Sequence of chain 2.A:
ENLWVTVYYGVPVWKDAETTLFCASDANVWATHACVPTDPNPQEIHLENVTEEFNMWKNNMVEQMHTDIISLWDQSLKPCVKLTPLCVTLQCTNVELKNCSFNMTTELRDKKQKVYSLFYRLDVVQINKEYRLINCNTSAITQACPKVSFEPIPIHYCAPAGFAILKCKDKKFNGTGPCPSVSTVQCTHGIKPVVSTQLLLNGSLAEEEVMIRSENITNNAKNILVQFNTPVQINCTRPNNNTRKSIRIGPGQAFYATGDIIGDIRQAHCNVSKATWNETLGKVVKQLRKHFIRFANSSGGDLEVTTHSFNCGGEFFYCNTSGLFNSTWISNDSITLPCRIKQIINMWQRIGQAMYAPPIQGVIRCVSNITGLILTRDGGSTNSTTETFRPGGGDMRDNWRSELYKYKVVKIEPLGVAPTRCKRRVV

Binding-site contacts:
Ligand atom C2 contacts residue ASN122 of chain 2.A at 2.4 Å.
Ligand atom C8 contacts residue GLN100 of chain 2.A at 3.6 Å.
Ligand atom N2 contacts residue ASN122 of chain 2.A at 2.9 Å (h-bond).
Ligand atom C8 contacts residue PHE121 of chain 2.A at 3.6 Å (hydrophobic).
Ligand atom N2 contacts residue GLN100 of chain 2.A at 4.4 Å.
Ligand atom C1 contacts residue ASN122 of chain 2.A at 1.4 Å.
Ligand atom C8 contacts residue SER120 of chain 2.A at 3.5 Å.
Ligand atom C1 contacts residue LYS133 of chain 2.A at 3.6 Å.
Ligand atom C3 contacts residue ASN122 of chain 2.A at 3.8 Å.
Ligand atom C3 contacts residue LYS133 of chain 2.A at 3.5 Å.
Ligand atom N2 contacts residue LYS133 of chain 2.A at 2.9 Å (salt-bridge).
Ligand atom O7 contacts residue THR98 of chain 2.A at 3.7 Å.
Ligand atom O7 contacts residue VAL97 of chain 2.A at 4.3 Å.
Ligand atom C2 contacts residue LYS133 of chain 2.A at 3.5 Å.
Ligand atom O3 contacts residue LYS133 of chain 2.A at 4.2 Å.
Ligand atom C8 contacts residue LYS133 of chain 2.A at 4.1 Å.
Ligand atom C8 contacts residue ASN122 of chain 2.A at 4.2 Å.
Ligand atom C8 contacts residue THR98 of chain 2.A at 3.4 Å.
Ligand atom C7 contacts residue ASN122 of chain 2.A at 3.0 Å.
Ligand atom O5 contacts residue ASN122 of chain 2.A at 2.4 Å (h-bond).
Ligand atom O6 contacts residue ASN122 of chain 2.A at 4.0 Å.
Ligand atom C7 contacts residue LYS133 of chain 2.A at 3.9 Å.
Ligand atom C7 contacts residue THR98 of chain 2.A at 4.0 Å.
Ligand atom C5 contacts residue ASN122 of chain 2.A at 3.6 Å.
Ligand atom C7 contacts residue PHE121 of chain 2.A at 4.3 Å (hydrophobic).
Ligand atom O7 contacts residue ASN122 of chain 2.A at 2.7 Å (h-bond).
Ligand atom C4 contacts residue ASN122 of chain 2.A at 4.2 Å.
Ligand atom O3 contacts residue GLN100 of chain 2.A at 4.1 Å.

The small molecule below binds the protein below.
Small molecule (SMILES): CC(=O)N[C@H]1[C@H](O[C@H]2[C@H](O)[C@@H](NC(C)=O)CO[C@@H]2CO)O[C@H](CO)[C@@H](O[C@@H]2O[C@H](CO)[C@@H](O)[C@H](O)[C@@H]2O)[C@@H]1O